A small-molecule ligand and the protein it binds are described below.
Small molecule (SMILES): CC(=O)N[C@@H]1[C@@H](O)[C@H](O)[C@@H](CO)O[C@H]1O

Sequence of chain 1.B:
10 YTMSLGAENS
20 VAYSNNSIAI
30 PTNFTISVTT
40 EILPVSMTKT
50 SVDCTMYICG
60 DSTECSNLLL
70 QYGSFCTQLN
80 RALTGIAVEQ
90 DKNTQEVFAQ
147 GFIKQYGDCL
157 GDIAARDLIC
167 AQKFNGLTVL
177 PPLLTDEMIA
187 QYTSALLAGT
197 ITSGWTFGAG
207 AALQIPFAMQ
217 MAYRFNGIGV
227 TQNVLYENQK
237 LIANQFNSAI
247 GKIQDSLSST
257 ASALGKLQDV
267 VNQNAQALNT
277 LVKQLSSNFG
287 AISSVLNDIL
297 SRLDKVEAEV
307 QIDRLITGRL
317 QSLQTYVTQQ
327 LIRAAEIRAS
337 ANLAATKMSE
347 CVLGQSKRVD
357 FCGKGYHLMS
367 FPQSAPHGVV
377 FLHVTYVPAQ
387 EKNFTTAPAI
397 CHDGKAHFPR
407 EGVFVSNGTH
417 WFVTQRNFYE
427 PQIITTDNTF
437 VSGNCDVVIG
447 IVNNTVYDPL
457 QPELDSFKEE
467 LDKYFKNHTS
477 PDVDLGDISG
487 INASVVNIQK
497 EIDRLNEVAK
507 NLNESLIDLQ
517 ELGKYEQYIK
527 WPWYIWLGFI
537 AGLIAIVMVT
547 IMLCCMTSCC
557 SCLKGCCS

Binding-site contacts:
Ligand atom O5 contacts residue ASN24 of chain 1.B at 2.4 Å (h-bond).
Ligand atom C2 contacts residue ASN24 of chain 1.B at 2.5 Å.
Ligand atom C1 contacts residue TRP417 of chain 1.B at 3.8 Å (hydrophobic).
Ligand atom C4 contacts residue ASN24 of chain 1.B at 4.3 Å.
Ligand atom N2 contacts residue TRP417 of chain 1.B at 3.9 Å.
Ligand atom O7 contacts residue TYR22 of chain 1.B at 3.2 Å (h-bond).
Ligand atom O7 contacts residue ASN24 of chain 1.B at 3.4 Å (h-bond).
Ligand atom C7 contacts residue TYR22 of chain 1.B at 3.9 Å (hydrophobic).
Ligand atom C7 contacts residue ASN24 of chain 1.B at 3.4 Å.
Ligand atom C7 contacts residue TRP417 of chain 1.B at 4.4 Å (hydrophobic).
Ligand atom C3 contacts residue ASN24 of chain 1.B at 3.8 Å.
Ligand atom C8 contacts residue TYR22 of chain 1.B at 3.9 Å (hydrophobic).
Ligand atom C2 contacts residue TRP417 of chain 1.B at 4.4 Å (hydrophobic).
Ligand atom C5 contacts residue ASN24 of chain 1.B at 3.7 Å.
Ligand atom C1 contacts residue ASN24 of chain 1.B at 1.4 Å.
Ligand atom N2 contacts residue ASN24 of chain 1.B at 2.9 Å (h-bond).
Ligand atom C8 contacts residue ILE396 of chain 1.B at 3.7 Å (hydrophobic).